Sequence of chain 1.B:
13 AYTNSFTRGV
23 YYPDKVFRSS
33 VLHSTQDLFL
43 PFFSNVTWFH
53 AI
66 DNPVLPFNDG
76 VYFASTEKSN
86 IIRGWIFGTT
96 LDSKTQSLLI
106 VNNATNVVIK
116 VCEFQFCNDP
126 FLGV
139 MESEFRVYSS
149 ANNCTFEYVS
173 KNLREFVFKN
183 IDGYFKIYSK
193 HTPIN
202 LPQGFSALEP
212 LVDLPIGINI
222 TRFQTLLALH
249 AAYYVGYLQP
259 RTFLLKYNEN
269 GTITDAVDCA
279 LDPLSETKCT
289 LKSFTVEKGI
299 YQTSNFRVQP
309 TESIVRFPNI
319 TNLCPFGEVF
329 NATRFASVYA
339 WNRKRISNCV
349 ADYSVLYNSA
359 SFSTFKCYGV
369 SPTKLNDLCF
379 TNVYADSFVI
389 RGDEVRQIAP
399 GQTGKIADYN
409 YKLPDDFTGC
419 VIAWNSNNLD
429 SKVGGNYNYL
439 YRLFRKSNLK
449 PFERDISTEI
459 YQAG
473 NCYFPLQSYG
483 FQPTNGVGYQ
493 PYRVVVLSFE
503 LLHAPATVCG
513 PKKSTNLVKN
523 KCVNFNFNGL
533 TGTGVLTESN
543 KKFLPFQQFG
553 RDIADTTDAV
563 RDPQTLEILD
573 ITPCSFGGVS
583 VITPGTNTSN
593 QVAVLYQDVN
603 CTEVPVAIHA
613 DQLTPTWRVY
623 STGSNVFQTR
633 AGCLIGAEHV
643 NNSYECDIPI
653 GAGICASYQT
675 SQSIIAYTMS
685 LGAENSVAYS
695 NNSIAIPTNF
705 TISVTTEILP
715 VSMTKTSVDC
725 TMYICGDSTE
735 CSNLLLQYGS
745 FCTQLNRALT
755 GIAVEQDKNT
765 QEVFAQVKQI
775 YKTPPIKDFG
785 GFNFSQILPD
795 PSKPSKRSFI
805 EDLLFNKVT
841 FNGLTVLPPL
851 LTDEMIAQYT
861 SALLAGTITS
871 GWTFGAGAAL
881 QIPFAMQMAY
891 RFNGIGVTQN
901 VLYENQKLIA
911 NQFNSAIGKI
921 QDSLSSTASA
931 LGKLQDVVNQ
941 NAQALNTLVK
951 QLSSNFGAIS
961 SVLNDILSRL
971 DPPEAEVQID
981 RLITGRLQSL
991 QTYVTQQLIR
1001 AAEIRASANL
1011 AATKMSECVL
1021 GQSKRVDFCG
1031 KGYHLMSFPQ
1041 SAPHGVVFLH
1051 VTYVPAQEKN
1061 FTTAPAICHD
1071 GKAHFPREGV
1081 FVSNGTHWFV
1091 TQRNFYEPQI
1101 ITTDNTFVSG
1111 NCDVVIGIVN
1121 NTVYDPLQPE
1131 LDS

This small molecule binds to this protein.
Small molecule (SMILES): CC(=O)N[C@@H]1[C@@H](O)[C@H](O)[C@@H](CO)O[C@H]1O

Binding-site contacts:
Ligand atom O7 contacts residue ASN643 of chain 1.B at 4.1 Å.
Ligand atom C2 contacts residue ASN643 of chain 1.B at 2.5 Å.
Ligand atom C1 contacts residue ASN643 of chain 1.B at 1.4 Å.
Ligand atom N2 contacts residue ASN643 of chain 1.B at 2.7 Å (h-bond).
Ligand atom C3 contacts residue ASN643 of chain 1.B at 3.8 Å.
Ligand atom O5 contacts residue ASN643 of chain 1.B at 2.3 Å (h-bond).
Ligand atom C5 contacts residue ASN643 of chain 1.B at 3.6 Å.
Ligand atom C8 contacts residue ASN643 of chain 1.B at 3.8 Å.
Ligand atom C7 contacts residue ASN643 of chain 1.B at 3.5 Å.
Ligand atom C8 contacts residue HIS641 of chain 1.B at 3.6 Å.
Ligand atom C4 contacts residue ASN643 of chain 1.B at 4.2 Å.